Binding-site contacts:
Ligand atom O5 contacts residue ASN215 of chain 1.G at 2.3 Å (h-bond).
Ligand atom C2 contacts residue ASN215 of chain 1.G at 2.5 Å.
Ligand atom O5 contacts residue TYR13 of chain 1.G at 4.2 Å.
Ligand atom C5 contacts residue TYR13 of chain 1.G at 4.1 Å (hydrophobic).
Ligand atom C4 contacts residue ASN215 of chain 1.G at 4.2 Å.
Ligand atom C7 contacts residue PRO14 of chain 1.G at 3.7 Å (hydrophobic).
Ligand atom N2 contacts residue ASN215 of chain 1.G at 2.9 Å (h-bond).
Ligand atom O7 contacts residue LEU16 of chain 1.G at 4.0 Å.
Ligand atom C8 contacts residue ARG15 of chain 1.G at 3.8 Å.
Ligand atom C3 contacts residue ASN215 of chain 1.G at 3.8 Å.
Ligand atom C7 contacts residue LEU16 of chain 1.G at 4.3 Å (hydrophobic).
Ligand atom C3 contacts residue PRO14 of chain 1.G at 4.1 Å (hydrophobic).
Ligand atom C1 contacts residue ASN215 of chain 1.G at 1.4 Å.
Ligand atom O7 contacts residue ASN215 of chain 1.G at 3.9 Å.
Ligand atom O6 contacts residue TYR13 of chain 1.G at 4.1 Å.
Ligand atom N2 contacts residue PRO14 of chain 1.G at 2.9 Å (h-bond).
Ligand atom C8 contacts residue PRO14 of chain 1.G at 3.5 Å (hydrophobic).
Ligand atom C7 contacts residue ASN215 of chain 1.G at 3.5 Å.
Ligand atom C6 contacts residue TYR13 of chain 1.G at 4.5 Å (hydrophobic).
Ligand atom C5 contacts residue ASN215 of chain 1.G at 3.6 Å.
Ligand atom C8 contacts residue LEU16 of chain 1.G at 3.8 Å (hydrophobic).
Ligand atom C1 contacts residue PRO14 of chain 1.G at 3.9 Å (hydrophobic).
Ligand atom C1 contacts residue TYR13 of chain 1.G at 4.2 Å (hydrophobic).
Ligand atom N2 contacts residue ARG15 of chain 1.G at 4.2 Å.
Ligand atom C2 contacts residue PRO14 of chain 1.G at 3.8 Å (hydrophobic).

A protein and the small-molecule ligand that binds it are described below.
Small molecule (SMILES): CC(=O)N[C@@H]1[C@@H](O)[C@H](O)[C@@H](CO)O[C@H]1O

Sequence of chain 1.G:
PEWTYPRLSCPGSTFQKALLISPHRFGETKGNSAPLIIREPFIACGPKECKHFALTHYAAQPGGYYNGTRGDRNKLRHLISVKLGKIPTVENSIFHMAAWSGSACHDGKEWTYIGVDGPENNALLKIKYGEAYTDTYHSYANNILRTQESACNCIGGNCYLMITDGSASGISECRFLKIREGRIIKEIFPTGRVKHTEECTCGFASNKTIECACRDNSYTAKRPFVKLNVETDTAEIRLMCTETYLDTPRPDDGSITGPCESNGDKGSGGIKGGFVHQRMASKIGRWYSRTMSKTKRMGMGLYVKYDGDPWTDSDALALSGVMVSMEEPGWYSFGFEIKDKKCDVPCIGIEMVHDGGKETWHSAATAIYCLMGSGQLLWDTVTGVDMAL